A small-molecule ligand and the protein it binds are described below.
Small molecule (SMILES): CC(=O)N[C@@H]1[C@@H](O)[C@H](O)[C@@H](CO)O[C@H]1O

Sequence of chain 1.B:
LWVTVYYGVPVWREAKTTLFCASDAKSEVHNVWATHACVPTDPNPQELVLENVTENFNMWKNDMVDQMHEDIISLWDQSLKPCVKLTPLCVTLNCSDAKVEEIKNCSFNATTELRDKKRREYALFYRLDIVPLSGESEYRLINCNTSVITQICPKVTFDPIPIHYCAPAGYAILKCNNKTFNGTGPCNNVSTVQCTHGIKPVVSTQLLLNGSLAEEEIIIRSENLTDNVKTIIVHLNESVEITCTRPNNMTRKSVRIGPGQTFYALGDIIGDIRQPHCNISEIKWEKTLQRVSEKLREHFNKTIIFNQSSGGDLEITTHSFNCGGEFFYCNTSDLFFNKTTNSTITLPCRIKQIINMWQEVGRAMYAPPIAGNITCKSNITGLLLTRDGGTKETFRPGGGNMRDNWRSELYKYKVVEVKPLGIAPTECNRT

Binding-site contacts:
Ligand atom O5 contacts residue ASN295 of chain 1.B at 2.3 Å (h-bond).
Ligand atom O7 contacts residue THR259 of chain 1.B at 4.0 Å.
Ligand atom C7 contacts residue ASN295 of chain 1.B at 3.1 Å.
Ligand atom C4 contacts residue ASN295 of chain 1.B at 4.2 Å.
Ligand atom C3 contacts residue HIS293 of chain 1.B at 3.9 Å.
Ligand atom C8 contacts residue ASN295 of chain 1.B at 4.4 Å.
Ligand atom C1 contacts residue ASN295 of chain 1.B at 1.4 Å.
Ligand atom C2 contacts residue HIS293 of chain 1.B at 3.9 Å.
Ligand atom C2 contacts residue ASN295 of chain 1.B at 2.4 Å.
Ligand atom C8 contacts residue THR261 of chain 1.B at 3.3 Å.
Ligand atom C3 contacts residue ASN295 of chain 1.B at 3.8 Å.
Ligand atom N2 contacts residue HIS293 of chain 1.B at 3.1 Å (h-bond).
Ligand atom C5 contacts residue ASN295 of chain 1.B at 3.6 Å.
Ligand atom C6 contacts residue ASN295 of chain 1.B at 4.4 Å.
Ligand atom O6 contacts residue THR373 of chain 1.B at 3.3 Å (h-bond).
Ligand atom N2 contacts residue ASN295 of chain 1.B at 2.9 Å (h-bond).
Ligand atom O7 contacts residue ASN295 of chain 1.B at 2.9 Å (h-bond).
Ligand atom O5 contacts residue THR373 of chain 1.B at 4.1 Å.
Ligand atom C5 contacts residue THR373 of chain 1.B at 4.2 Å.
Ligand atom C1 contacts residue HIS293 of chain 1.B at 3.8 Å.
Ligand atom C6 contacts residue THR373 of chain 1.B at 4.3 Å.
Ligand atom C8 contacts residue HIS293 of chain 1.B at 4.0 Å.
Ligand atom C7 contacts residue HIS293 of chain 1.B at 4.0 Å.
Ligand atom O6 contacts residue THR371 of chain 1.B at 4.2 Å.
Ligand atom O6 contacts residue ASN295 of chain 1.B at 4.0 Å.